Sequence of chain 1.A:
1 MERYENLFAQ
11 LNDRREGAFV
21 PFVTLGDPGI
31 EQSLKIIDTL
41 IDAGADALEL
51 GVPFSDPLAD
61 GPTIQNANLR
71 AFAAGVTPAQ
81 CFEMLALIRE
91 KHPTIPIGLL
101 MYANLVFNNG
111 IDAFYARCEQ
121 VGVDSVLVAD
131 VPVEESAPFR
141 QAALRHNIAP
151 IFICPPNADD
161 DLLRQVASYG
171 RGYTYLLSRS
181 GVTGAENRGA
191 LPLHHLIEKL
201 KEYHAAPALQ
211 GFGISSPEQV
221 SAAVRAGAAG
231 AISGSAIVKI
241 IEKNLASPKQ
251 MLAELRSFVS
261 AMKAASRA

The small molecule below binds the protein below.
Small molecule (SMILES): O=C(NCCOP(=O)(O)O)c1ccc(OC(F)(F)F)cc1

Binding-site contacts:
Ligand atom F11 contacts residue PHE212 of chain 1.A at 3.5 Å.
Ligand atom C3 contacts residue THR183 of chain 1.A at 3.5 Å.
Ligand atom O17 contacts residue PHE212 of chain 1.A at 3.7 Å.
Ligand atom F9 contacts residue PHE212 of chain 1.A at 3.7 Å.
Ligand atom F10 contacts residue PRO18 of chain 1.B at 3.4 Å.
Ligand atom P18 contacts residue SER235 of chain 1.A at 3.6 Å.
Ligand atom F10 contacts residue ALA129 of chain 1.A at 3.1 Å.
Ligand atom C5 contacts residue TYR175 of chain 1.A at 3.4 Å (hydrophobic).
Ligand atom C12 contacts residue GLU49 of chain 1.A at 3.5 Å.
Ligand atom O21 contacts residue ILE64 of chain 1.A at 3.6 Å.
Ligand atom C4 contacts residue TYR175 of chain 1.A at 3.8 Å (hydrophobic).
Ligand atom F11 contacts residue ILE153 of chain 1.A at 3.2 Å.
Ligand atom C3 contacts residue PHE212 of chain 1.A at 3.4 Å (hydrophobic).
Ligand atom C5 contacts residue PHE212 of chain 1.A at 3.8 Å (hydrophobic).
Ligand atom O19 contacts residue THR183 of chain 1.A at 3.5 Å.
Ligand atom O21 contacts residue SER235 of chain 1.A at 2.5 Å (h-bond).
Ligand atom O14 contacts residue TYR175 of chain 1.A at 2.7 Å (h-bond).
Ligand atom O17 contacts residue THR183 of chain 1.A at 3.7 Å.
Ligand atom O7 contacts residue ALA129 of chain 1.A at 3.2 Å.
Ligand atom O20 contacts residue GLY234 of chain 1.A at 3.0 Å (h-bond).
Ligand atom O14 contacts residue GLU49 of chain 1.A at 2.7 Å (salt-bridge).
Ligand atom C6 contacts residue LEU127 of chain 1.A at 3.7 Å (hydrophobic).
Ligand atom O21 contacts residue GLY234 of chain 1.A at 3.5 Å.
Ligand atom O21 contacts residue THR183 of chain 1.A at 3.6 Å.
Ligand atom O20 contacts residue GLY213 of chain 1.A at 3.6 Å (h-bond).
Ligand atom P18 contacts residue GLY213 of chain 1.A at 3.8 Å.
Ligand atom O20 contacts residue SER235 of chain 1.A at 3.4 Å (h-bond).
Ligand atom C2 contacts residue PHE212 of chain 1.A at 3.7 Å (hydrophobic).
Ligand atom C12 contacts residue LEU100 of chain 1.A at 3.8 Å (hydrophobic).
Ligand atom C16 contacts residue TYR175 of chain 1.A at 3.7 Å (hydrophobic).
Ligand atom O19 contacts residue GLY184 of chain 1.A at 2.8 Å (h-bond).
Ligand atom F9 contacts residue ALA59 of chain 1.A at 3.2 Å.
Ligand atom C4 contacts residue LEU100 of chain 1.A at 3.4 Å (hydrophobic).
Ligand atom O19 contacts residue PHE212 of chain 1.A at 3.5 Å.
Ligand atom O19 contacts residue GLY213 of chain 1.A at 2.9 Å (h-bond).
Ligand atom C3 contacts residue LEU100 of chain 1.A at 3.4 Å (hydrophobic).
Ligand atom C12 contacts residue TYR175 of chain 1.A at 3.3 Å (hydrophobic).
Ligand atom C16 contacts residue GLY234 of chain 1.A at 3.7 Å.
Ligand atom N13 contacts residue THR183 of chain 1.A at 3.4 Å.
Ligand atom C4 contacts residue PHE212 of chain 1.A at 3.5 Å (hydrophobic).

Sequence of chain 1.B:
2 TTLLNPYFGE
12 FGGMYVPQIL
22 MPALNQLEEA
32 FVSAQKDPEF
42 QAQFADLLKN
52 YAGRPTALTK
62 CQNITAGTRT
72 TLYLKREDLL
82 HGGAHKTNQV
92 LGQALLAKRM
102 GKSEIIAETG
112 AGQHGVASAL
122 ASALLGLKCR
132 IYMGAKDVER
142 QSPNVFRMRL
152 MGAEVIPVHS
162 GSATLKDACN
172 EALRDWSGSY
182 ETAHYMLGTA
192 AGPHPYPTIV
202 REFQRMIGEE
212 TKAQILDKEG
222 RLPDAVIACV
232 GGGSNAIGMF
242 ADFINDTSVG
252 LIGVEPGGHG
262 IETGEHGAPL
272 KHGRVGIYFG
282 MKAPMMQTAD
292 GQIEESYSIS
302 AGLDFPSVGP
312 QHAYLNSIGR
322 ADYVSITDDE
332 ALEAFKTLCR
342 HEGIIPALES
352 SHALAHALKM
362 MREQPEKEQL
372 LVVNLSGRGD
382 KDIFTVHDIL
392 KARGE